Sequence of chain 1.B:
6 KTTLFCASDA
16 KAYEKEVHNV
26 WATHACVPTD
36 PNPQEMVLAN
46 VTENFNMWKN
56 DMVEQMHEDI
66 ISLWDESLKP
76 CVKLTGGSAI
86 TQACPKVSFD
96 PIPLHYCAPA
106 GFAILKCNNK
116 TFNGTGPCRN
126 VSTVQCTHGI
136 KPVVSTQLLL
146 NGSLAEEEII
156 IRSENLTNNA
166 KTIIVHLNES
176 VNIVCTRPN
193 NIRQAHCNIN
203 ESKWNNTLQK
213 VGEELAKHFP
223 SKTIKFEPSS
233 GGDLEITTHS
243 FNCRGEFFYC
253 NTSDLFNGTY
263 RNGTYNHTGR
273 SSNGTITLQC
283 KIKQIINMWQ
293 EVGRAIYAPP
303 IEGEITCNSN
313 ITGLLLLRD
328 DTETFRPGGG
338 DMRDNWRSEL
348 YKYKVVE

A small-molecule ligand and the protein it binds are described below.
Small molecule (SMILES): CC(=O)N[C@@H]1[C@@H](O)[C@H](O)[C@@H](CO)O[C@H]1O

Binding-site contacts:
Ligand atom C1 contacts residue GLY271 of chain 1.B at 4.2 Å.
Ligand atom O6 contacts residue ASP256 of chain 1.B at 2.8 Å (salt-bridge).
Ligand atom O7 contacts residue GLU229 of chain 1.B at 3.6 Å.
Ligand atom O7 contacts residue ASN259 of chain 1.B at 4.3 Å.
Ligand atom C6 contacts residue ARG272 of chain 1.B at 4.2 Å.
Ligand atom C1 contacts residue THR270 of chain 1.B at 3.5 Å.
Ligand atom C3 contacts residue ASN259 of chain 1.B at 3.8 Å.
Ligand atom C1 contacts residue SER255 of chain 1.B at 4.0 Å.
Ligand atom O5 contacts residue SER255 of chain 1.B at 4.2 Å.
Ligand atom O5 contacts residue THR270 of chain 1.B at 3.7 Å.
Ligand atom C2 contacts residue ASN259 of chain 1.B at 2.5 Å.
Ligand atom C6 contacts residue ASP256 of chain 1.B at 3.8 Å.
Ligand atom O6 contacts residue ARG272 of chain 1.B at 3.9 Å.
Ligand atom C8 contacts residue SER255 of chain 1.B at 4.2 Å.
Ligand atom O5 contacts residue ASP256 of chain 1.B at 3.6 Å (salt-bridge).
Ligand atom C8 contacts residue PRO230 of chain 1.B at 3.6 Å (hydrophobic).
Ligand atom C4 contacts residue ASN259 of chain 1.B at 4.2 Å.
Ligand atom C7 contacts residue ASN259 of chain 1.B at 3.9 Å.
Ligand atom O5 contacts residue GLY271 of chain 1.B at 4.0 Å.
Ligand atom C7 contacts residue PRO230 of chain 1.B at 3.8 Å (hydrophobic).
Ligand atom C5 contacts residue ASP256 of chain 1.B at 4.4 Å.
Ligand atom O5 contacts residue ARG272 of chain 1.B at 4.3 Å.
Ligand atom C1 contacts residue ASN259 of chain 1.B at 1.4 Å.
Ligand atom C8 contacts residue ASN259 of chain 1.B at 4.4 Å.
Ligand atom O7 contacts residue PRO230 of chain 1.B at 3.7 Å.
Ligand atom C5 contacts residue ASN259 of chain 1.B at 3.6 Å.
Ligand atom N2 contacts residue ASN259 of chain 1.B at 3.0 Å (h-bond).
Ligand atom C5 contacts residue THR270 of chain 1.B at 4.1 Å.
Ligand atom O5 contacts residue ASN259 of chain 1.B at 2.3 Å (h-bond).